Binding-site contacts:
Ligand atom O2A contacts residue SER253 of chain 1.A at 2.7 Å (h-bond).
Ligand atom CBD contacts residue TYR197 of chain 1.A at 3.3 Å (hydrophobic).
Ligand atom O2A contacts residue HIS241 of chain 1.A at 2.7 Å (h-bond).
Ligand atom CBC contacts residue CYS11 of chain 1.A at 1.9 Å (hydrophobic).
Ligand atom CMB contacts residue TYR157 of chain 1.A at 3.6 Å (hydrophobic).
Ligand atom CGD contacts residue TYR197 of chain 1.A at 3.4 Å (hydrophobic).
Ligand atom CAA contacts residue TYR197 of chain 1.A at 3.4 Å (hydrophobic).
Ligand atom CAD contacts residue TYR197 of chain 1.A at 3.3 Å (hydrophobic).
Ligand atom O1D contacts residue ARG235 of chain 1.A at 2.7 Å (salt-bridge).
Ligand atom C1A contacts residue HIS241 of chain 1.A at 3.3 Å.
Ligand atom CGA contacts residue SER253 of chain 1.A at 3.4 Å.
Ligand atom NA contacts residue ASP188 of chain 1.A at 3.0 Å (salt-bridge).
Ligand atom CHA contacts residue TYR197 of chain 1.A at 3.6 Å (hydrophobic).
Ligand atom O2D contacts residue ARG235 of chain 1.A at 2.8 Å (salt-bridge).
Ligand atom O2D contacts residue SER238 of chain 1.A at 3.0 Å (h-bond).
Ligand atom NC contacts residue ASP188 of chain 1.A at 3.3 Å (salt-bridge).
Ligand atom CMD contacts residue SER238 of chain 1.A at 3.5 Å.
Ligand atom C1D contacts residue PRO190 of chain 1.A at 3.3 Å (hydrophobic).
Ligand atom CHA contacts residue HIS241 of chain 1.A at 3.5 Å.
Ligand atom C1B contacts residue TYR244 of chain 1.A at 3.5 Å (hydrophobic).
Ligand atom OB contacts residue HIS271 of chain 1.A at 2.9 Å.
Ligand atom NA contacts residue HIS241 of chain 1.A at 3.4 Å.
Ligand atom CGA contacts residue HIS241 of chain 1.A at 3.4 Å.
Ligand atom OC contacts residue TYR244 of chain 1.A at 3.3 Å.
Ligand atom CGD contacts residue ARG235 of chain 1.A at 3.5 Å.
Ligand atom ND contacts residue PRO190 of chain 1.A at 3.6 Å.
Ligand atom C4A contacts residue ILE189 of chain 1.A at 3.6 Å (hydrophobic).
Ligand atom CAC contacts residue CYS11 of chain 1.A at 2.9 Å (hydrophobic).
Ligand atom O2D contacts residue VAL237 of chain 1.A at 3.4 Å.
Ligand atom CBB contacts residue PHE184 of chain 1.A at 3.6 Å (hydrophobic).
Ligand atom O1A contacts residue SER253 of chain 1.A at 3.6 Å (h-bond).
Ligand atom CBA contacts residue HIS241 of chain 1.A at 3.2 Å.
Ligand atom NA contacts residue ILE189 of chain 1.A at 3.6 Å.
Ligand atom C2A contacts residue HIS241 of chain 1.A at 3.5 Å.
Ligand atom CBC contacts residue ILE450 of chain 1.A at 3.5 Å (hydrophobic).
Ligand atom C2B contacts residue TYR244 of chain 1.A at 3.3 Å (hydrophobic).
Ligand atom O1D contacts residue TYR197 of chain 1.A at 2.6 Å (h-bond).
Ligand atom ND contacts residue ASP188 of chain 1.A at 3.2 Å (salt-bridge).
Ligand atom CHD contacts residue PRO190 of chain 1.A at 3.4 Å (hydrophobic).
Ligand atom O1A contacts residue SER255 of chain 1.A at 2.7 Å (h-bond).

Sequence of chain 1.A:
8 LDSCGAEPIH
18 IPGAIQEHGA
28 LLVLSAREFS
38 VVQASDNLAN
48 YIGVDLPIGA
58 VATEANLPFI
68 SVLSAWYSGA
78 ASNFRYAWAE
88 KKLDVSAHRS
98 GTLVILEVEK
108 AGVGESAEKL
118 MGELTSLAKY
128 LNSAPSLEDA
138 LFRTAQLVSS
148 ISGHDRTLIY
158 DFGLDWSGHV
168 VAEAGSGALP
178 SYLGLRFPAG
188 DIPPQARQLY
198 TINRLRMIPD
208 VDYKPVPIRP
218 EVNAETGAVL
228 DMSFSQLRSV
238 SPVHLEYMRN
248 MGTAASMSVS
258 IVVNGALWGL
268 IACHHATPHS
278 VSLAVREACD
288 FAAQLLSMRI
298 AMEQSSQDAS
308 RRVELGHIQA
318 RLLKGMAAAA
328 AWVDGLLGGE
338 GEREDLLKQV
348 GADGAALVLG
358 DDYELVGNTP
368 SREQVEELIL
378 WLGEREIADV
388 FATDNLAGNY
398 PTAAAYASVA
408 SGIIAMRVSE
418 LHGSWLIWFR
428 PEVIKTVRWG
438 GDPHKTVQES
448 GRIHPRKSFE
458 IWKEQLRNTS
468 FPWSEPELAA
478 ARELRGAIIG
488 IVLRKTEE

A protein and the small-molecule ligand that binds it are described below.
Small molecule (SMILES): C=CC1=C(C)/C(=C/c2[nH]c(/C=C3\N=C(/C=C4\NC(=O)C(C)=C4C=C)C(C)=C3CCC(=O)O)c(CCC(=O)O)c2C)NC1=O